The small molecule below binds the protein below.
Small molecule (SMILES): N#Cc1ccc(N(Cc2ccc(OS(N)(=O)=O)cc2)n2cnnc2)cc1

Binding-site contacts:
Ligand atom O3 contacts residue THR196 of chain 1.A at 3.8 Å.
Ligand atom O3 contacts residue LEU195 of chain 1.A at 3.5 Å.
Ligand atom C9 contacts residue PRO199 of chain 1.A at 3.6 Å (hydrophobic).
Ligand atom S2 contacts residue HIS92 of chain 1.A at 3.9 Å.
Ligand atom O2 contacts residue VAL119 of chain 1.A at 3.9 Å.
Ligand atom S2 contacts residue ZN1 of chain 1.B at 3.0 Å.
Ligand atom C1 contacts residue HIS62 of chain 1.A at 4.2 Å.
Ligand atom C12 contacts residue THR197 of chain 1.A at 3.6 Å.
Ligand atom N1 contacts residue HIS117 of chain 1.A at 3.9 Å.
Ligand atom N1 contacts residue THR196 of chain 1.A at 2.9 Å (h-bond).
Ligand atom C7 contacts residue PRO199 of chain 1.A at 3.9 Å (hydrophobic).
Ligand atom N1 contacts residue HIS92 of chain 1.A at 3.3 Å (h-bond).
Ligand atom C15 contacts residue LEU195 of chain 1.A at 4.0 Å (hydrophobic).
Ligand atom N4 contacts residue HIS62 of chain 1.A at 4.0 Å.
Ligand atom C16 contacts residue GLN90 of chain 1.A at 4.1 Å.
Ligand atom O1 contacts residue ZN1 of chain 1.B at 3.7 Å.
Ligand atom N6 contacts residue LEU201 of chain 1.A at 3.8 Å.
Ligand atom C13 contacts residue THR197 of chain 1.A at 3.2 Å.
Ligand atom O1 contacts residue LEU195 of chain 1.A at 3.8 Å.
Ligand atom O2 contacts residue HIS117 of chain 1.A at 3.6 Å.
Ligand atom N6 contacts residue PRO199 of chain 1.A at 3.7 Å.
Ligand atom C10 contacts residue GLN90 of chain 1.A at 3.9 Å.
Ligand atom N1 contacts residue ZN1 of chain 1.B at 2.3 Å.
Ligand atom O2 contacts residue ZN1 of chain 1.B at 2.9 Å.
Ligand atom O1 contacts residue TRP206 of chain 1.A at 3.5 Å.
Ligand atom O1 contacts residue THR196 of chain 1.A at 3.0 Å (h-bond).
Ligand atom C15 contacts residue VAL119 of chain 1.A at 4.0 Å (hydrophobic).
Ligand atom N4 contacts residue ASN60 of chain 1.A at 3.1 Å (h-bond).
Ligand atom N5 contacts residue ASN60 of chain 1.A at 3.8 Å.
Ligand atom C4 contacts residue PHE128 of chain 1.A at 3.9 Å (hydrophobic).
Ligand atom O2 contacts residue HIS92 of chain 1.A at 3.1 Å.
Ligand atom C1 contacts residue ASN60 of chain 1.A at 3.6 Å.
Ligand atom C5 contacts residue PHE128 of chain 1.A at 3.8 Å (hydrophobic).
Ligand atom C6 contacts residue PRO199 of chain 1.A at 3.9 Å (hydrophobic).
Ligand atom N1 contacts residue HIS94 of chain 1.A at 3.5 Å (h-bond).
Ligand atom S2 contacts residue THR196 of chain 1.A at 3.5 Å (h-bond).
Ligand atom S2 contacts residue HIS117 of chain 1.A at 4.0 Å.
Ligand atom N1 contacts residue THR197 of chain 1.A at 4.0 Å.
Ligand atom C14 contacts residue LEU195 of chain 1.A at 3.9 Å (hydrophobic).
Ligand atom O1 contacts residue HIS117 of chain 1.A at 4.1 Å.

Sequence of chain 1.A:
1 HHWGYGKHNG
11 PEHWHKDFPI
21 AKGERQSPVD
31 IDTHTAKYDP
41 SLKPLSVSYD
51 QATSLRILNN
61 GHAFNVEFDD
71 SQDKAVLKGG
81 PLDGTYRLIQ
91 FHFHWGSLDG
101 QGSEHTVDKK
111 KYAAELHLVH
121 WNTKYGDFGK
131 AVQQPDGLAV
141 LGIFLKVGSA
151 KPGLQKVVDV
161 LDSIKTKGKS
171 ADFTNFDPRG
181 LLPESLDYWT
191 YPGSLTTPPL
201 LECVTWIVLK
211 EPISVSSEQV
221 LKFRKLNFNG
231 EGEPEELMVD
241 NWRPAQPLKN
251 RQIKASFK